Sequence of chain 1.A:
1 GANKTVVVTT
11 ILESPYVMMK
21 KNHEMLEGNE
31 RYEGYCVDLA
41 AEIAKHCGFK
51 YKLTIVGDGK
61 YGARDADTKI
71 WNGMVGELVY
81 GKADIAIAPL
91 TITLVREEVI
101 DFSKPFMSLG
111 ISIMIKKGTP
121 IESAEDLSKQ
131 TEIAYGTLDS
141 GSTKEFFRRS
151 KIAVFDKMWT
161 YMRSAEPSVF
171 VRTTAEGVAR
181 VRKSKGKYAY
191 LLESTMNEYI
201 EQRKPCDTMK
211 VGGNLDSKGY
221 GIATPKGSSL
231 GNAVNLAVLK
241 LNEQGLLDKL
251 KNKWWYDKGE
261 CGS

This small molecule binds to this protein.
Small molecule (SMILES): N[C@@H](Cn1c2c(c(=O)[nH]c1=O)CNC2)C(=O)O

Binding-site contacts:
Ligand atom C9 contacts residue ARG96 of chain 1.A at 3.5 Å.
Ligand atom N1 contacts residue THR143 of chain 1.A at 2.8 Å (h-bond).
Ligand atom O4 contacts residue PRO89 of chain 1.A at 3.7 Å.
Ligand atom N4 contacts residue TYR220 of chain 1.A at 3.7 Å.
Ligand atom C2 contacts residue GLU193 of chain 1.A at 3.8 Å.
Ligand atom C8 contacts residue GLU193 of chain 1.A at 3.4 Å.
Ligand atom O3 contacts residue GLY141 of chain 1.A at 3.5 Å.
Ligand atom O1 contacts residue LEU192 of chain 1.A at 3.2 Å.
Ligand atom O2 contacts residue THR143 of chain 1.A at 3.0 Å (h-bond).
Ligand atom O3 contacts residue TYR61 of chain 1.A at 3.3 Å.
Ligand atom C9 contacts residue SER142 of chain 1.A at 3.3 Å.
Ligand atom C2 contacts residue LEU138 of chain 1.A at 3.7 Å (hydrophobic).
Ligand atom N4 contacts residue GLU193 of chain 1.A at 2.9 Å (salt-bridge).
Ligand atom O3 contacts residue ARG96 of chain 1.A at 2.9 Å (salt-bridge).
Ligand atom O4 contacts residue ARG96 of chain 1.A at 2.8 Å (salt-bridge).
Ligand atom C1 contacts residue GLU193 of chain 1.A at 3.7 Å.
Ligand atom C1 contacts residue LEU138 of chain 1.A at 3.6 Å (hydrophobic).
Ligand atom N1 contacts residue LEU138 of chain 1.A at 3.5 Å.
Ligand atom C7 contacts residue TYR61 of chain 1.A at 3.6 Å (hydrophobic).
Ligand atom O2 contacts residue GLY141 of chain 1.A at 3.7 Å.
Ligand atom C9 contacts residue THR91 of chain 1.A at 3.7 Å.
Ligand atom C4 contacts residue GLU193 of chain 1.A at 3.2 Å.
Ligand atom C2 contacts residue THR143 of chain 1.A at 3.4 Å.
Ligand atom N2 contacts residue GLU193 of chain 1.A at 3.4 Å (salt-bridge).
Ligand atom O2 contacts residue SER142 of chain 1.A at 3.1 Å (h-bond).
Ligand atom O4 contacts residue THR91 of chain 1.A at 2.9 Å (h-bond).
Ligand atom N4 contacts residue THR91 of chain 1.A at 2.8 Å (h-bond).
Ligand atom C5 contacts residue GLU193 of chain 1.A at 3.4 Å.
Ligand atom C8 contacts residue SER142 of chain 1.A at 3.2 Å.
Ligand atom N3 contacts residue GLU13 of chain 1.A at 3.0 Å (salt-bridge).
Ligand atom C3 contacts residue GLU193 of chain 1.A at 3.6 Å.
Ligand atom O4 contacts residue TYR61 of chain 1.A at 3.7 Å.
Ligand atom O3 contacts residue SER142 of chain 1.A at 2.9 Å (h-bond).
Ligand atom C3 contacts residue TYR61 of chain 1.A at 3.4 Å (hydrophobic).
Ligand atom O1 contacts residue GLU193 of chain 1.A at 3.0 Å (salt-bridge).
Ligand atom N4 contacts residue PRO89 of chain 1.A at 2.8 Å (h-bond).
Ligand atom O4 contacts residue LEU90 of chain 1.A at 3.5 Å.
Ligand atom C9 contacts residue TYR61 of chain 1.A at 3.6 Å (hydrophobic).
Ligand atom C8 contacts residue THR91 of chain 1.A at 3.5 Å.
Ligand atom C6 contacts residue GLU13 of chain 1.A at 3.5 Å.